Sequence of chain 36.C:
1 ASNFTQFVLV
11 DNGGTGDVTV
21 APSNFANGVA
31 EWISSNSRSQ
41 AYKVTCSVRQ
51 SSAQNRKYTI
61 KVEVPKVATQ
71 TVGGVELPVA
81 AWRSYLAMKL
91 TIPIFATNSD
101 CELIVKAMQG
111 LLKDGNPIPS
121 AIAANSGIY

Binding-site contacts:
Ligand atom C5 contacts residue THR45 of chain 36.C at 3.4 Å.
Ligand atom P contacts residue LYS57 of chain 31.C at 3.1 Å.
Ligand atom C4' contacts residue ARG49 of chain 31.C at 3.6 Å.
Ligand atom N7 contacts residue THR45 of chain 36.C at 2.7 Å (h-bond).
Ligand atom O5' contacts residue LYS89 of chain 31.C at 3.2 Å (salt-bridge).
Ligand atom O5' contacts residue LYS57 of chain 31.C at 2.8 Å (salt-bridge).
Ligand atom C6 contacts residue THR59 of chain 36.C at 3.5 Å.
Ligand atom OP1 contacts residue LYS57 of chain 31.C at 2.9 Å.
Ligand atom OP2 contacts residue LYS89 of chain 31.C at 3.5 Å (salt-bridge).
Ligand atom N9 contacts residue LYS61 of chain 36.C at 3.8 Å.
Ligand atom O3' contacts residue ARG49 of chain 31.C at 3.6 Å (salt-bridge).
Ligand atom C2 contacts residue SER47 of chain 36.C at 3.2 Å.
Ligand atom OP1 contacts residue LYS89 of chain 31.C at 3.5 Å (salt-bridge).
Ligand atom P contacts residue ARG49 of chain 31.C at 3.7 Å.
Ligand atom N7 contacts residue TYR85 of chain 36.C at 3.8 Å.
Ligand atom N6 contacts residue THR59 of chain 36.C at 2.7 Å (h-bond).
Ligand atom O3' contacts residue SER51 of chain 31.C at 3.3 Å (h-bond).
Ligand atom OP1 contacts residue SER51 of chain 31.C at 2.7 Å (h-bond).
Ligand atom N6 contacts residue THR45 of chain 36.C at 2.8 Å (h-bond).
Ligand atom OP2 contacts residue LYS43 of chain 36.C at 2.7 Å (salt-bridge).
Ligand atom C6 contacts residue THR45 of chain 36.C at 3.4 Å.
Ligand atom OP2 contacts residue TYR85 of chain 36.C at 2.6 Å (h-bond).
Ligand atom OP1 contacts residue ARG49 of chain 31.C at 2.6 Å (salt-bridge).
Ligand atom OP1 contacts residue ASN55 of chain 31.C at 3.2 Å.
Ligand atom N1 contacts residue SER47 of chain 36.C at 2.7 Å (h-bond).
Ligand atom OP1 contacts residue SER52 of chain 31.C at 3.1 Å.
Ligand atom C5' contacts residue ARG49 of chain 31.C at 2.6 Å.
Ligand atom OP2 contacts residue LYS57 of chain 31.C at 3.5 Å (salt-bridge).
Ligand atom OP2 contacts residue THR91 of chain 31.C at 3.7 Å.
Ligand atom N7 contacts residue LYS61 of chain 36.C at 3.4 Å.
Ligand atom N1 contacts residue THR59 of chain 36.C at 3.4 Å.
Ligand atom P contacts residue SER51 of chain 31.C at 3.2 Å.
Ligand atom O4' contacts residue LYS61 of chain 36.C at 3.7 Å.
Ligand atom OP2 contacts residue LYS57 of chain 31.C at 3.0 Å (salt-bridge).
Ligand atom N6 contacts residue CYS46 of chain 36.C at 3.6 Å (h-bond).
Ligand atom C5' contacts residue LYS57 of chain 31.C at 3.8 Å.
Ligand atom O5' contacts residue ARG49 of chain 31.C at 3.6 Å (salt-bridge).
Ligand atom OP1 contacts residue ASN55 of chain 31.C at 3.0 Å (h-bond).
Ligand atom C8 contacts residue LYS61 of chain 36.C at 3.6 Å.
Ligand atom OP2 contacts residue SER51 of chain 31.C at 3.3 Å (h-bond).

A protein and the small-molecule ligand that binds it are described below.
Small molecule (SMILES): Nc1ccn([C@@H]2O[C@H](CO[P](=O)(O)O[C@H]3[C@@H](O)[C@H](n4cnc5c(N)ncnc54)O[C@@H]3CO[P](=O)(O)O[C@H]3[C@@H](O)[C@H](n4cnc5c(=O)nc(N)[nH]c54)O[C@@H]3CO[P](=O)(O)O[C@H]3[C@@H](O)[C@H](n4cnc5c(N)ncnc54)O[C@@H]3CO[P](=O)(O)O[C@H]3[C@@H](O)[C@H](n4cnc5c(N)ncnc54)O[C@@H]3CO[P](=O)(O)O[C@H]3[C@@H](O)[C@H](n4ccc(=O)[nH]c4=O)O[C@@H]3CO[P](=O)(O)O[C@H]3[C@@H](O)[C@H](n4ccc(N)nc4=O)O[C@@H]3CO[P](=O)(O)O[C@H]3[C@@H](O)[C@H](n4ccc(=O)[nH]c4=O)O[C@@H]3CO[P](=O)(O)O[C@H]3[C@@H](O)[C@H](n4cnc5c(=O)nc(N)[nH]c54)O[C@@H]3CO)[C@@H](O)[C@H]2O)c(=O)n1

Sequence of chain 31.C:
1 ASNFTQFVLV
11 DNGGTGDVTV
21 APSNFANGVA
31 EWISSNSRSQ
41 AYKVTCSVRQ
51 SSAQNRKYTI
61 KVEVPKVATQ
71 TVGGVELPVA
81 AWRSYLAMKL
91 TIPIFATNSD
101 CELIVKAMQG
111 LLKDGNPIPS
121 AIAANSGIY